This small molecule binds to this protein.
Small molecule (SMILES): CC(C)C[C@H](NC(=O)[C@@H](O)[C@@H](O)[C@@H](N)CC(N)=O)[C@@H]1Cc2cccc(O)c2C(=O)O1

Binding-site contacts:
Ligand atom CAB contacts residue LEU128 of chain 1.QC at 3.5 Å (hydrophobic).

Sequence of chain 1.QC:
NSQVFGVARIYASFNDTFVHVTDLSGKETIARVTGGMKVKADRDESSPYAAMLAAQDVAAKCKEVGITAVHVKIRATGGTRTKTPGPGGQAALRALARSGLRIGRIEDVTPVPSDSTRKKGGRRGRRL